Sequence of chain 8.A:
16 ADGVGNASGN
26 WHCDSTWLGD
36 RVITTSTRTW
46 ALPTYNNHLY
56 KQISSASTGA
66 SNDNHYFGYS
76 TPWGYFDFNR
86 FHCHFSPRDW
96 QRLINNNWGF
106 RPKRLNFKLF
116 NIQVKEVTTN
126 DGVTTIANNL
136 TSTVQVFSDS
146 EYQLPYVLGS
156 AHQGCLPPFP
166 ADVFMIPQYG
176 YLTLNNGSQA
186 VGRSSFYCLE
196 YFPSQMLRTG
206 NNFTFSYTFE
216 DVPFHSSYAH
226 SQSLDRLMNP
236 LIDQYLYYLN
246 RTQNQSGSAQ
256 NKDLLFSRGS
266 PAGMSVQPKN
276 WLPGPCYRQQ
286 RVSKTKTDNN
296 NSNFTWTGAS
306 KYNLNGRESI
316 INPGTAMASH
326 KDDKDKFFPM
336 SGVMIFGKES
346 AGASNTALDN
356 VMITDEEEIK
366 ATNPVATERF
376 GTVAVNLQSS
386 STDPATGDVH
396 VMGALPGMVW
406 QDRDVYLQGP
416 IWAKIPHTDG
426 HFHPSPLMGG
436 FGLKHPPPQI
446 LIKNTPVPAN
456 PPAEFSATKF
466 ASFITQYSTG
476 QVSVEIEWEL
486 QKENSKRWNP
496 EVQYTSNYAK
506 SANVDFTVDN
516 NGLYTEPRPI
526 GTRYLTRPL

This protein binds this small molecule.
Small molecule (SMILES): Nc1ncnc2c1ncn2[C@@H]1C[C@@H](O)[C@@H](COP(=O)(O)O)O1

Binding-site contacts:
Ligand atom N6 contacts residue ASP407 of chain 8.A at 3.6 Å (salt-bridge).
Ligand atom C3' contacts residue GLU215 of chain 8.A at 3.3 Å.
Ligand atom O3' contacts residue ILE420 of chain 8.A at 4.2 Å.
Ligand atom C2 contacts residue HIS428 of chain 8.A at 3.8 Å.
Ligand atom O5' contacts residue LYS439 of chain 8.A at 3.8 Å.
Ligand atom O3' contacts residue GLU215 of chain 8.A at 3.5 Å (salt-bridge).
Ligand atom O2P contacts residue HIS426 of chain 8.A at 3.6 Å.
Ligand atom O3' contacts residue LYS439 of chain 8.A at 3.5 Å.
Ligand atom C2' contacts residue GLY437 of chain 8.A at 2.8 Å.
Ligand atom N9 contacts residue GLY437 of chain 8.A at 3.3 Å (h-bond).
Ligand atom C1' contacts residue GLY437 of chain 8.A at 3.3 Å.
Ligand atom C6 contacts residue SER430 of chain 8.A at 4.2 Å.
Ligand atom O1P contacts residue HIS426 of chain 8.A at 2.7 Å (h-bond).
Ligand atom N6 contacts residue HIS428 of chain 8.A at 4.0 Å.
Ligand atom C6 contacts residue PRO218 of chain 8.A at 4.2 Å (hydrophobic).
Ligand atom C8 contacts residue VAL217 of chain 8.A at 3.5 Å (hydrophobic).
Ligand atom C3' contacts residue GLY437 of chain 8.A at 3.9 Å.
Ligand atom N9 contacts residue PRO218 of chain 8.A at 4.2 Å.
Ligand atom C8 contacts residue PRO218 of chain 8.A at 4.2 Å (hydrophobic).
Ligand atom N7 contacts residue GLY437 of chain 8.A at 3.5 Å (h-bond).
Ligand atom N1 contacts residue HIS428 of chain 8.A at 3.3 Å.
Ligand atom C2' contacts residue ASP216 of chain 8.A at 4.3 Å.
Ligand atom N7 contacts residue PRO429 of chain 8.A at 4.3 Å.
Ligand atom C8 contacts residue PRO429 of chain 8.A at 4.3 Å (hydrophobic).
Ligand atom P contacts residue HIS426 of chain 8.A at 3.9 Å.
Ligand atom C8 contacts residue GLY437 of chain 8.A at 2.8 Å.
Ligand atom O3' contacts residue GLY437 of chain 8.A at 3.9 Å.
Ligand atom N7 contacts residue VAL217 of chain 8.A at 3.7 Å.
Ligand atom C5 contacts residue PRO218 of chain 8.A at 4.0 Å (hydrophobic).
Ligand atom P contacts residue LYS439 of chain 8.A at 3.3 Å.
Ligand atom N9 contacts residue VAL217 of chain 8.A at 4.4 Å.
Ligand atom C2' contacts residue GLU215 of chain 8.A at 3.6 Å.
Ligand atom O1P contacts residue LYS439 of chain 8.A at 2.6 Å.
Ligand atom N6 contacts residue SER430 of chain 8.A at 3.7 Å.
Ligand atom C4 contacts residue PRO218 of chain 8.A at 4.1 Å (hydrophobic).
Ligand atom C6 contacts residue HIS428 of chain 8.A at 4.2 Å.
Ligand atom N7 contacts residue PRO218 of chain 8.A at 4.0 Å.
Ligand atom O3P contacts residue LYS439 of chain 8.A at 2.9 Å.
Ligand atom N9 contacts residue PRO429 of chain 8.A at 4.3 Å.
Ligand atom N3 contacts residue PRO429 of chain 8.A at 4.4 Å.